The small molecule below binds the protein below.
Small molecule (SMILES): CC(=O)N[C@H]1[C@H](O[C@H]2[C@H](O)[C@@H](NC(C)=O)CO[C@@H]2CO[C@@H]2O[C@@H](C)[C@@H](O)[C@@H](O)[C@@H]2O)O[C@H](CO)[C@@H](O)[C@@H]1O[C@@H]1O[C@H](CO)[C@@H](O)[C@H](O)[C@@H]1O

Binding-site contacts:
Ligand atom C3 contacts residue GLU38 of chain 1.F at 3.5 Å.
Ligand atom O7 contacts residue THR36 of chain 1.F at 3.9 Å.
Ligand atom C6 contacts residue GLN76 of chain 1.F at 3.4 Å.
Ligand atom C8 contacts residue THR36 of chain 1.F at 3.3 Å.
Ligand atom C3 contacts residue ASN35 of chain 1.F at 3.8 Å.
Ligand atom C6 contacts residue GLN76 of chain 1.F at 3.2 Å.
Ligand atom N2 contacts residue ASN35 of chain 1.F at 3.0 Å (h-bond).
Ligand atom C8 contacts residue SER37 of chain 1.F at 3.9 Å.
Ligand atom O7 contacts residue GLY80 of chain 1.F at 4.0 Å.
Ligand atom C5 contacts residue PHE40 of chain 1.F at 3.7 Å (hydrophobic).
Ligand atom C1 contacts residue GLU38 of chain 1.F at 3.7 Å.
Ligand atom C4 contacts residue GLU38 of chain 1.F at 3.6 Å.
Ligand atom O6 contacts residue GLN76 of chain 1.F at 3.4 Å (h-bond).
Ligand atom C2 contacts residue ASN35 of chain 1.F at 2.5 Å.
Ligand atom O2 contacts residue GLU38 of chain 1.F at 3.3 Å.
Ligand atom O5 contacts residue GLU38 of chain 1.F at 3.3 Å (salt-bridge).
Ligand atom C8 contacts residue ASN35 of chain 1.F at 3.2 Å.
Ligand atom C5 contacts residue GLN76 of chain 1.F at 3.7 Å.
Ligand atom O6 contacts residue GLU38 of chain 1.F at 2.9 Å (salt-bridge).
Ligand atom C7 contacts residue ASN35 of chain 1.F at 3.2 Å.
Ligand atom C7 contacts residue SER37 of chain 1.F at 3.9 Å.
Ligand atom C4 contacts residue GLU38 of chain 1.F at 3.7 Å.
Ligand atom C3 contacts residue GLU38 of chain 1.F at 3.3 Å.
Ligand atom C5 contacts residue GLU38 of chain 1.F at 3.5 Å.
Ligand atom O5 contacts residue ASN35 of chain 1.F at 2.3 Å (h-bond).
Ligand atom C1 contacts residue GLN76 of chain 1.F at 3.5 Å.
Ligand atom O7 contacts residue ASN35 of chain 1.F at 3.5 Å (h-bond).
Ligand atom O7 contacts residue GLU38 of chain 1.F at 3.1 Å (salt-bridge).
Ligand atom O5 contacts residue GLN76 of chain 1.F at 3.1 Å (h-bond).
Ligand atom C8 contacts residue GLN76 of chain 1.F at 3.6 Å.
Ligand atom O3 contacts residue GLU38 of chain 1.F at 2.5 Å (salt-bridge).
Ligand atom O5 contacts residue GLY80 of chain 1.F at 4.0 Å.
Ligand atom O7 contacts residue SER37 of chain 1.F at 2.9 Å.
Ligand atom C2 contacts residue GLU38 of chain 1.F at 3.5 Å.
Ligand atom C6 contacts residue GLU38 of chain 1.F at 3.7 Å.
Ligand atom C1 contacts residue ASN35 of chain 1.F at 1.4 Å.
Ligand atom O5 contacts residue PHE40 of chain 1.F at 3.6 Å.
Ligand atom O6 contacts residue PHE40 of chain 1.F at 3.9 Å.
Ligand atom C5 contacts residue ASN35 of chain 1.F at 3.6 Å.
Ligand atom O3 contacts residue GLU38 of chain 1.F at 2.8 Å (salt-bridge).

Sequence of chain 1.F:
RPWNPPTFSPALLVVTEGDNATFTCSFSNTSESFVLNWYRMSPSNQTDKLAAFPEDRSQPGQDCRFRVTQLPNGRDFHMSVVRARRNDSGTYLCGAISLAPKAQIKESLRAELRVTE